Sequence of chain 2.A:
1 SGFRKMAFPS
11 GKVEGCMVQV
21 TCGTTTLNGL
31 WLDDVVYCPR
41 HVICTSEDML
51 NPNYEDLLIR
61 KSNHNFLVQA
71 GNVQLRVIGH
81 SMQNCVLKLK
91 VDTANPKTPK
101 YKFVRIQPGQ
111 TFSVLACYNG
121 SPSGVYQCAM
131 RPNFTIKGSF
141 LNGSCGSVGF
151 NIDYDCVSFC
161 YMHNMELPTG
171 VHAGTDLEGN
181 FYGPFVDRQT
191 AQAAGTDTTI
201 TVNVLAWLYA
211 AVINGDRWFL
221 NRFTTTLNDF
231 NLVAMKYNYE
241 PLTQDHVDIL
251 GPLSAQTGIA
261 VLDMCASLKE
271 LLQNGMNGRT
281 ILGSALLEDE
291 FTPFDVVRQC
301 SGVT

This protein binds this small molecule.
Small molecule (SMILES): CC(C)C[C@H](NC(=O)OCc1ccccc1)C(=O)N[C@@H](C[C@@H]1CCNC1=O)[C@@H](O)S(=O)(=O)O

Binding-site contacts:
Ligand atom N19 contacts residue ASN164 of chain 2.A at 2.8 Å (h-bond).
Ligand atom O30 contacts residue GLU166 of chain 2.A at 3.3 Å.
Ligand atom C7 contacts residue GLU166 of chain 2.A at 3.3 Å.
Ligand atom C21 contacts residue HIS41 of chain 2.A at 3.9 Å.
Ligand atom C29 contacts residue GLU166 of chain 2.A at 3.6 Å.
Ligand atom O22 contacts residue SER144 of chain 2.A at 3.4 Å (h-bond).
Ligand atom C15 contacts residue TYR54 of chain 2.A at 3.9 Å (hydrophobic).
Ligand atom C24 contacts residue LEU141 of chain 2.A at 4.0 Å (hydrophobic).
Ligand atom O22 contacts residue CYS145 of chain 2.A at 2.8 Å (h-bond).
Ligand atom O22 contacts residue GLY143 of chain 2.A at 3.3 Å (h-bond).
Ligand atom C15 contacts residue ASP187 of chain 2.A at 3.9 Å.
Ligand atom C24 contacts residue CYS145 of chain 2.A at 3.3 Å (hydrophobic).
Ligand atom C26 contacts residue ASN142 of chain 2.A at 3.6 Å.
Ligand atom C15 contacts residue MET49 of chain 2.A at 3.9 Å (hydrophobic).
Ligand atom C20 contacts residue CYS145 of chain 2.A at 2.8 Å (hydrophobic).
Ligand atom C15 contacts residue HIS41 of chain 2.A at 3.7 Å.
Ligand atom C20 contacts residue ASN164 of chain 2.A at 3.8 Å.
Ligand atom C27 contacts residue ASN142 of chain 2.A at 3.8 Å.
Ligand atom C17 contacts residue ASN164 of chain 2.A at 3.5 Å.
Ligand atom C9 contacts residue MET165 of chain 2.A at 4.0 Å (hydrophobic).
Ligand atom C12 contacts residue MET165 of chain 2.A at 4.0 Å (hydrophobic).
Ligand atom C13 contacts residue HIS41 of chain 2.A at 3.8 Å.
Ligand atom N28 contacts residue PHE140 of chain 2.A at 3.2 Å (h-bond).
Ligand atom C27 contacts residue LEU141 of chain 2.A at 3.8 Å (hydrophobic).
Ligand atom C16 contacts residue MET165 of chain 2.A at 3.9 Å (hydrophobic).
Ligand atom N19 contacts residue CYS145 of chain 2.A at 2.9 Å (h-bond).
Ligand atom C12 contacts residue ASN164 of chain 2.A at 3.4 Å.
Ligand atom C16 contacts residue ASP187 of chain 2.A at 3.9 Å.
Ligand atom O30 contacts residue PHE140 of chain 2.A at 3.9 Å.
Ligand atom O30 contacts residue HIS172 of chain 2.A at 3.7 Å.
Ligand atom O10 contacts residue MET165 of chain 2.A at 3.4 Å.
Ligand atom O10 contacts residue GLU166 of chain 2.A at 3.1 Å (salt-bridge).
Ligand atom C16 contacts residue ARG188 of chain 2.A at 3.9 Å.
Ligand atom C26 contacts residue LEU141 of chain 2.A at 3.9 Å (hydrophobic).
Ligand atom O30 contacts residue MET165 of chain 2.A at 3.5 Å.
Ligand atom C21 contacts residue CYS145 of chain 2.A at 1.8 Å (hydrophobic).
Ligand atom O30 contacts residue HIS163 of chain 2.A at 2.8 Å (h-bond).
Ligand atom N28 contacts residue GLU166 of chain 2.A at 3.3 Å (salt-bridge).
Ligand atom C29 contacts residue HIS163 of chain 2.A at 3.8 Å.
Ligand atom N19 contacts residue MET165 of chain 2.A at 4.0 Å.

Sequence of chain 1.A:
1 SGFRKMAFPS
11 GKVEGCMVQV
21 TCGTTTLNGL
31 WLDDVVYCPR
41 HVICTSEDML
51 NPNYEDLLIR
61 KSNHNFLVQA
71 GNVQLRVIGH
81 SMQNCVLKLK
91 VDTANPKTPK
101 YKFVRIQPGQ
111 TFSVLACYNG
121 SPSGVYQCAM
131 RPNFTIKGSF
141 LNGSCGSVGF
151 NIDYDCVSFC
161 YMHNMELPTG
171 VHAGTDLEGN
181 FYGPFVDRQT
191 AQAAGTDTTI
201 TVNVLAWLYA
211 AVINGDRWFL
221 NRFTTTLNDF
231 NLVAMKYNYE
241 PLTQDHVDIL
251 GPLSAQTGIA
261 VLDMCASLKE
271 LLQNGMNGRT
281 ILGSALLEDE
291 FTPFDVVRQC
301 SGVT